Binding-site contacts:
Ligand atom C7 contacts residue HIS52 of chain 1.B at 3.5 Å.
Ligand atom C5 contacts residue HIS52 of chain 1.B at 4.3 Å.
Ligand atom C7 contacts residue TYR60 of chain 1.B at 4.2 Å (hydrophobic).
Ligand atom C6 contacts residue TYR60 of chain 1.B at 4.1 Å (hydrophobic).
Ligand atom C1 contacts residue MET58 of chain 1.B at 3.9 Å (hydrophobic).
Ligand atom C5 contacts residue MET58 of chain 1.B at 3.9 Å (hydrophobic).
Ligand atom C6 contacts residue ASN55 of chain 1.B at 4.4 Å.
Ligand atom C6 contacts residue MET58 of chain 1.B at 4.3 Å (hydrophobic).
Ligand atom C8 contacts residue GLY80 of chain 1.B at 3.6 Å.
Ligand atom C contacts residue MET58 of chain 1.B at 3.4 Å (hydrophobic).
Ligand atom C4 contacts residue ASN55 of chain 1.B at 3.5 Å.
Ligand atom C4 contacts residue MET58 of chain 1.B at 3.9 Å (hydrophobic).
Ligand atom C6 contacts residue SER57 of chain 1.B at 4.4 Å.
Ligand atom C5 contacts residue SER57 of chain 1.B at 3.2 Å.
Ligand atom C2 contacts residue ASN55 of chain 1.B at 4.1 Å.
Ligand atom C6 contacts residue GLY80 of chain 1.B at 4.4 Å.
Ligand atom C7 contacts residue MET58 of chain 1.B at 4.2 Å (hydrophobic).
Ligand atom C4 contacts residue SER57 of chain 1.B at 3.5 Å.
Ligand atom C7 contacts residue GLY80 of chain 1.B at 3.2 Å.
Ligand atom C3 contacts residue ASN55 of chain 1.B at 4.1 Å.
Ligand atom C5 contacts residue ASN55 of chain 1.B at 3.7 Å.
Ligand atom C8 contacts residue MET58 of chain 1.B at 3.8 Å (hydrophobic).
Ligand atom O contacts residue ASP79 of chain 1.B at 3.6 Å (salt-bridge).
Ligand atom O contacts residue GLY80 of chain 1.B at 3.1 Å (h-bond).
Ligand atom C3 contacts residue MET58 of chain 1.B at 4.0 Å (hydrophobic).
Ligand atom O contacts residue MET58 of chain 1.B at 4.2 Å.
Ligand atom C6 contacts residue HIS52 of chain 1.B at 3.4 Å.
Ligand atom N contacts residue ASN55 of chain 1.B at 3.9 Å.

A small-molecule ligand and the protein it binds are described below.
Small molecule (SMILES): CC[C@H](N)c1ccccc1O

Sequence of chain 1.B:
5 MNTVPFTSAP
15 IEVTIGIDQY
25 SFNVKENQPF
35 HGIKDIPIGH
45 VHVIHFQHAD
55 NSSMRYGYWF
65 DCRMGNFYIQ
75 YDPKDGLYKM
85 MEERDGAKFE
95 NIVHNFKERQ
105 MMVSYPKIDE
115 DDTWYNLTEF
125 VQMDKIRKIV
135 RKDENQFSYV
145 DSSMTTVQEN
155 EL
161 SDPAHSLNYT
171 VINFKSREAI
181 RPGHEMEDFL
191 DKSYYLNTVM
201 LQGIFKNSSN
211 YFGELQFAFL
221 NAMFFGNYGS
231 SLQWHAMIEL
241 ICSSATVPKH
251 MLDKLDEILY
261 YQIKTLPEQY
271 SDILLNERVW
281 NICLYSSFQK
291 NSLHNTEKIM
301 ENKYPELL